Sequence of chain 1.LA:
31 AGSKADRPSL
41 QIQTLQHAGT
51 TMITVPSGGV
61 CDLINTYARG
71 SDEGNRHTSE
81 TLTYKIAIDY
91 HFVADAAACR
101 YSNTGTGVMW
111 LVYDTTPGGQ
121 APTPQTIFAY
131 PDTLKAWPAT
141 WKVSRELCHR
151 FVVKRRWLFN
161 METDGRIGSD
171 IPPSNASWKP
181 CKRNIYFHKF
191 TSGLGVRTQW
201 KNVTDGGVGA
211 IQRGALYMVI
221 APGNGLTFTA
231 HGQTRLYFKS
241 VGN

Binding-site contacts:
Ligand atom C4 contacts residue PHE190 of chain 1.LA at 3.4 Å (hydrophobic).
Ligand atom O4 contacts residue LYS85 of chain 1.LA at 3.2 Å (salt-bridge).
Ligand atom C2' contacts residue ARG155 of chain 1.NA at 3.1 Å.
Ligand atom P contacts residue ARG145 of chain 1.NA at 3.7 Å.
Ligand atom P contacts residue TYR237 of chain 1.LA at 3.8 Å.
Ligand atom OP2 contacts residue TYR237 of chain 1.LA at 2.7 Å (h-bond).
Ligand atom OP1 contacts residue VAL153 of chain 1.NA at 3.3 Å.
Ligand atom C8 contacts residue PHE190 of chain 1.LA at 3.5 Å (hydrophobic).
Ligand atom C2' contacts residue TYR237 of chain 1.LA at 4.0 Å (hydrophobic).
Ligand atom C5' contacts residue ILE42 of chain 1.LA at 3.8 Å (hydrophobic).
Ligand atom P contacts residue HIS149 of chain 1.NA at 3.8 Å.
Ligand atom N9 contacts residue PHE190 of chain 1.LA at 3.7 Å.
Ligand atom O3' contacts residue VAL153 of chain 1.NA at 4.2 Å.
Ligand atom N7 contacts residue PHE190 of chain 1.LA at 3.5 Å.
Ligand atom OP2 contacts residue HIS149 of chain 1.NA at 3.3 Å.
Ligand atom C2 contacts residue PHE190 of chain 1.LA at 4.2 Å (hydrophobic).
Ligand atom C7 contacts residue TYR237 of chain 1.LA at 4.1 Å (hydrophobic).
Ligand atom O3' contacts residue TYR237 of chain 1.LA at 3.6 Å.
Ligand atom N1 contacts residue PHE190 of chain 1.LA at 3.7 Å.
Ligand atom OP1 contacts residue HIS149 of chain 1.NA at 3.1 Å.
Ligand atom OP1 contacts residue ILE42 of chain 1.LA at 4.1 Å.
Ligand atom C1' contacts residue ARG155 of chain 1.NA at 3.6 Å.
Ligand atom N3 contacts residue LYS34 of chain 1.NA at 3.3 Å (salt-bridge).
Ligand atom N4 contacts residue TYR113 of chain 1.NA at 3.8 Å.
Ligand atom OP1 contacts residue ARG145 of chain 1.NA at 2.3 Å (salt-bridge).
Ligand atom C2' contacts residue LYS154 of chain 1.NA at 3.6 Å.
Ligand atom C6 contacts residue PHE190 of chain 1.LA at 3.3 Å (hydrophobic).
Ligand atom O5' contacts residue HIS149 of chain 1.NA at 4.2 Å.
Ligand atom OP2 contacts residue ARG156 of chain 1.NA at 3.8 Å.
Ligand atom C2' contacts residue LEU40 of chain 1.LA at 4.0 Å (hydrophobic).
Ligand atom C3' contacts residue ILE42 of chain 1.LA at 3.7 Å (hydrophobic).
Ligand atom C2 contacts residue LYS34 of chain 1.NA at 3.3 Å.
Ligand atom P contacts residue ARG235 of chain 1.LA at 3.3 Å.
Ligand atom O3' contacts residue SER39 of chain 1.LA at 4.1 Å.
Ligand atom C5 contacts residue PHE190 of chain 1.LA at 3.3 Å (hydrophobic).
Ligand atom N3 contacts residue PHE190 of chain 1.LA at 3.9 Å.
Ligand atom N6 contacts residue PHE190 of chain 1.LA at 3.5 Å.
Ligand atom OP1 contacts residue ARG235 of chain 1.LA at 3.1 Å (salt-bridge).
Ligand atom OP2 contacts residue ARG235 of chain 1.LA at 2.5 Å (salt-bridge).
Ligand atom C7 contacts residue LEU40 of chain 1.LA at 3.5 Å (hydrophobic).

The small molecule below binds the protein below.
Small molecule (SMILES): Cc1cn([C@H]2C[C@H](O[P](=O)(O)OC[C@H]3O[C@@H](n4ccc(N)nc4=O)C[C@@H]3O[P](=O)(O)OC[C@H]3O[C@@H](n4ccc(N)nc4=O)C[C@@H]3O[P](=O)(O)OC[C@H]3O[C@@H](n4ccc(N)nc4=O)C[C@@H]3O[P](=O)(O)OC[C@H]3O[C@@H](n4cnc5c(N)ncnc54)C[C@@H]3O)[C@@H](CO[P](=O)(O)O[C@H]3C[C@H](n4cnc5c(N)ncnc54)O[C@@H]3CO[P](=O)(O)O[C@H]3C[C@H](n4cnc5c(N)ncnc54)O[C@@H]3CO[P](=O)(O)O[C@H]3C[C@H](n4cnc5c(N)ncnc54)O[C@@H]3CO[P](=O)(O)O[C@H]3C[C@H](n4cnc5c(N)ncnc54)O[C@@H]3COP(=O)=O)O2)c(=O)[nH]c1=O

Sequence of chain 1.NA:
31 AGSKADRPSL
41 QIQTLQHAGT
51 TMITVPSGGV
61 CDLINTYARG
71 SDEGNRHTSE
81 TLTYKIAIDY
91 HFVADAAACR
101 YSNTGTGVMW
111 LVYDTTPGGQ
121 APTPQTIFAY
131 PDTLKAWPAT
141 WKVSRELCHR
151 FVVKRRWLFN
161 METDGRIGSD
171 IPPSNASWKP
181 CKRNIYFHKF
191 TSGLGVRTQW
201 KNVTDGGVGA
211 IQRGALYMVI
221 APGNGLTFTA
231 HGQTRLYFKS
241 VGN